Sequence of chain 1.A:
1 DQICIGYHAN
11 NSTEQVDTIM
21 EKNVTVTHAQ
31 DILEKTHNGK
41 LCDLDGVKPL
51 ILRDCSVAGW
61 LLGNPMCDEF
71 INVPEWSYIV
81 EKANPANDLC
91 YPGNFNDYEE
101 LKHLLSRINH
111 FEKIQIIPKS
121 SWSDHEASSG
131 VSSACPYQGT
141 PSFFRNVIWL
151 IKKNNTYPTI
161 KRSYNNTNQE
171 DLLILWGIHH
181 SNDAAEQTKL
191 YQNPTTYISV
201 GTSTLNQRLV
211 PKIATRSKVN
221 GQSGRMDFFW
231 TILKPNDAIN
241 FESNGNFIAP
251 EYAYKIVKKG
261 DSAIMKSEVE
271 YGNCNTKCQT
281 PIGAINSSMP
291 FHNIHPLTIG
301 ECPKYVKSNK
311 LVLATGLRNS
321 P

The small molecule below binds the protein below.
Small molecule (SMILES): CC(=O)N[C@H]1[C@H](O[C@H]2[C@H](O)[C@@H](NC(C)=O)CO[C@@H]2CO)O[C@H](CO)[C@@H](O)[C@@H]1O

Binding-site contacts:
Ligand atom C3 contacts residue ASN154 of chain 1.A at 3.8 Å.
Ligand atom C7 contacts residue ASN154 of chain 1.A at 3.6 Å.
Ligand atom O7 contacts residue ASN154 of chain 1.A at 3.9 Å.
Ligand atom C1 contacts residue ASN154 of chain 1.A at 1.4 Å.
Ligand atom N2 contacts residue ASN154 of chain 1.A at 3.0 Å (h-bond).
Ligand atom C5 contacts residue ASN154 of chain 1.A at 3.6 Å.
Ligand atom O5 contacts residue ASN154 of chain 1.A at 2.4 Å (h-bond).
Ligand atom C4 contacts residue ASN154 of chain 1.A at 4.2 Å.
Ligand atom C2 contacts residue ASN154 of chain 1.A at 2.5 Å.
Ligand atom C8 contacts residue ASN154 of chain 1.A at 4.4 Å.